Binding-site contacts:
Ligand atom N20 contacts residue ILE182 of chain 2.A at 3.3 Å.
Ligand atom N28 contacts residue TYR193 of chain 2.A at 3.4 Å.
Ligand atom C30 contacts residue TYR193 of chain 2.A at 3.8 Å (hydrophobic).
Ligand atom C17 contacts residue ILE184 of chain 2.A at 3.4 Å (hydrophobic).
Ligand atom C08 contacts residue MET241 of chain 2.A at 3.6 Å (hydrophobic).
Ligand atom O23 contacts residue LEU220 of chain 2.A at 3.2 Å.
Ligand atom N20 contacts residue ILE184 of chain 2.A at 3.8 Å.
Ligand atom C30 contacts residue PHE115 of chain 2.A at 3.6 Å (hydrophobic).
Ligand atom C06 contacts residue TYR193 of chain 2.A at 3.8 Å (hydrophobic).
Ligand atom O10 contacts residue ILE95 of chain 2.A at 3.3 Å.
Ligand atom C22 contacts residue PHE147 of chain 2.A at 3.8 Å (hydrophobic).
Ligand atom O01 contacts residue THR97 of chain 2.A at 3.6 Å.
Ligand atom C29 contacts residue SER194 of chain 2.A at 3.5 Å.
Ligand atom C07 contacts residue TYR193 of chain 2.A at 3.6 Å (hydrophobic).
Ligand atom C22 contacts residue ALA145 of chain 2.A at 3.6 Å (hydrophobic).
Ligand atom N20 contacts residue PHE147 of chain 2.A at 3.4 Å.
Ligand atom N02 contacts residue THR97 of chain 2.A at 3.4 Å.
Ligand atom C29 contacts residue VAL195 of chain 2.A at 3.4 Å (hydrophobic).
Ligand atom N19 contacts residue LEU220 of chain 2.A at 3.1 Å.
Ligand atom C22 contacts residue ALA169 of chain 2.A at 3.5 Å (hydrophobic).
Ligand atom O01 contacts residue PHE115 of chain 2.A at 3.5 Å.
Ligand atom F24 contacts residue ALA169 of chain 2.A at 3.3 Å.
Ligand atom F26 contacts residue MET146 of chain 2.A at 3.2 Å.
Ligand atom F26 contacts residue ALA145 of chain 2.A at 2.9 Å.
Ligand atom C12 contacts residue ILE119 of chain 2.A at 3.4 Å (hydrophobic).
Ligand atom F26 contacts residue PHE147 of chain 2.A at 2.6 Å.
Ligand atom F25 contacts residue ALA145 of chain 2.A at 3.0 Å.
Ligand atom C13 contacts residue ILE119 of chain 2.A at 3.4 Å (hydrophobic).
Ligand atom N02 contacts residue PHE115 of chain 2.A at 3.6 Å.
Ligand atom C21 contacts residue ILE182 of chain 2.A at 3.4 Å (hydrophobic).
Ligand atom C08 contacts residue ALA117 of chain 2.A at 3.8 Å (hydrophobic).
Ligand atom F26 contacts residue ALA169 of chain 2.A at 2.5 Å.
Ligand atom C04 contacts residue TYR193 of chain 2.A at 3.8 Å (hydrophobic).
Ligand atom F25 contacts residue VAL171 of chain 2.A at 3.1 Å.
Ligand atom C29 contacts residue TYR193 of chain 2.A at 3.5 Å (hydrophobic).
Ligand atom C14 contacts residue ILE119 of chain 2.A at 3.6 Å (hydrophobic).
Ligand atom C21 contacts residue PHE147 of chain 2.A at 3.8 Å (hydrophobic).
Ligand atom F24 contacts residue ILE182 of chain 2.A at 3.6 Å.
Ligand atom C16 contacts residue ILE184 of chain 2.A at 3.2 Å (hydrophobic).
Ligand atom C05 contacts residue TYR193 of chain 2.A at 3.3 Å (hydrophobic).

Sequence of chain 2.A:
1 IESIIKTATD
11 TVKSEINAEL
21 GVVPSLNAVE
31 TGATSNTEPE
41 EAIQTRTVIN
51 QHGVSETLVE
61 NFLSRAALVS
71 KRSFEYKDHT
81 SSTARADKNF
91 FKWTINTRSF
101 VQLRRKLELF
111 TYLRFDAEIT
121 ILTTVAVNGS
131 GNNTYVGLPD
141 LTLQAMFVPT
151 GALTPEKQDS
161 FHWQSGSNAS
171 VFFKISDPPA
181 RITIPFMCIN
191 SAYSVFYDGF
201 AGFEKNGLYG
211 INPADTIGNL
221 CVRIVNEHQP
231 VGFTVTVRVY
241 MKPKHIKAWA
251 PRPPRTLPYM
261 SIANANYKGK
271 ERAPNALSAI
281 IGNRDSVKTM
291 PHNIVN

Sequence of chain 2.B:
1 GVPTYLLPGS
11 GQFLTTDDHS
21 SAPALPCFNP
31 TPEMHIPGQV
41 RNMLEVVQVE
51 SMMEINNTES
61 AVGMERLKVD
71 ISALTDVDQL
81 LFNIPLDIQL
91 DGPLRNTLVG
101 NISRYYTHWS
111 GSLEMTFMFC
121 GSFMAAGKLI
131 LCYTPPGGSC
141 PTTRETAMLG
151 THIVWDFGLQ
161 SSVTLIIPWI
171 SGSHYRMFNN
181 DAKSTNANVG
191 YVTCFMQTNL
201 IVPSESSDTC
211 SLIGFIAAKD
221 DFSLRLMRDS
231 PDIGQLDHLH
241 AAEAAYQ

The protein below binds the small molecule below.
Small molecule (SMILES): Cc1cc(-c2noc(C(F)(F)F)n2)ccc1OCCCc1cc(C(=O)N(C)C)no1